This small molecule binds to this protein.
Small molecule (SMILES): Nc1nc2c(ncn2[C@@H]2O[C@H](CO[P](=O)(O)C[P](=O)(O)OP(=O)(O)O)[C@@H](O)[C@H]2O)c(=O)[nH]1

Sequence of chain 113.B:
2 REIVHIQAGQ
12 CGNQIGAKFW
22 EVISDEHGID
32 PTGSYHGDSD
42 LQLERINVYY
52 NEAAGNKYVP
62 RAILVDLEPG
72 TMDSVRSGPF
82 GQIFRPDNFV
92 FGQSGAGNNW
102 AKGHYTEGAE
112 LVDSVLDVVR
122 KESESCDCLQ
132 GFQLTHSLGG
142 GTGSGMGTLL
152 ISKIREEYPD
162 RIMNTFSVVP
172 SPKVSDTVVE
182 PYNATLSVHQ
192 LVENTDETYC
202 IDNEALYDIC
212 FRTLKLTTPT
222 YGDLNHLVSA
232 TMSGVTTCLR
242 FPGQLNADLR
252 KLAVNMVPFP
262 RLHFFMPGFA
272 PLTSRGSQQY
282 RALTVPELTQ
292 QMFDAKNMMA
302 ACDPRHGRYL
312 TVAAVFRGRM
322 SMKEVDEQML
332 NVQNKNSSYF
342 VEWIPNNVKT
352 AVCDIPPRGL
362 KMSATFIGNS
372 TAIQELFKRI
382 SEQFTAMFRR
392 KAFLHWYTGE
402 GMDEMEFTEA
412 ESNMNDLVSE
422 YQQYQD

Binding-site contacts:
Ligand atom O2A contacts residue GLN11 of chain 113.B at 3.5 Å (h-bond).
Ligand atom N1 contacts residue ASN226 of chain 113.B at 2.7 Å (h-bond).
Ligand atom O1B contacts residue MG1 of chain 113.F at 2.4 Å.
Ligand atom O6 contacts residue TYR222 of chain 113.B at 3.8 Å.
Ligand atom O3B contacts residue GLY142 of chain 113.B at 3.5 Å (h-bond).
Ligand atom C2 contacts residue ASN204 of chain 113.B at 3.4 Å.
Ligand atom O2B contacts residue THR143 of chain 113.B at 2.7 Å (h-bond).
Ligand atom O3B contacts residue THR143 of chain 113.B at 3.1 Å (h-bond).
Ligand atom PB contacts residue GLY10 of chain 113.B at 3.9 Å.
Ligand atom O2B contacts residue GLY144 of chain 113.B at 2.7 Å (h-bond).
Ligand atom PB contacts residue MG1 of chain 113.F at 3.7 Å.
Ligand atom O2B contacts residue GLY10 of chain 113.B at 3.2 Å.
Ligand atom O1B contacts residue GLN11 of chain 113.B at 3.2 Å (h-bond).
Ligand atom PG contacts residue GLY142 of chain 113.B at 3.9 Å.
Ligand atom N3 contacts residue ASN204 of chain 113.B at 3.0 Å (h-bond).
Ligand atom N1 contacts residue TYR222 of chain 113.B at 3.2 Å.
Ligand atom O6 contacts residue GLN15 of chain 113.B at 2.5 Å (h-bond).
Ligand atom O1G contacts residue THR143 of chain 113.B at 3.4 Å.
Ligand atom C6 contacts residue TYR222 of chain 113.B at 3.7 Å (hydrophobic).
Ligand atom O1G contacts residue ALA97 of chain 113.B at 3.0 Å (h-bond).
Ligand atom C6 contacts residue GLN15 of chain 113.B at 3.6 Å.
Ligand atom N3 contacts residue VAL169 of chain 113.B at 3.8 Å.
Ligand atom O1A contacts residue GLN11 of chain 113.B at 3.1 Å.
Ligand atom N2 contacts residue ASN226 of chain 113.B at 2.9 Å (h-bond).
Ligand atom C6 contacts residue ASN226 of chain 113.B at 3.3 Å.
Ligand atom O2G contacts residue GLY142 of chain 113.B at 3.0 Å (h-bond).
Ligand atom PG contacts residue MG1 of chain 113.F at 3.5 Å.
Ligand atom N2 contacts residue ASN204 of chain 113.B at 2.6 Å (h-bond).
Ligand atom C2 contacts residue ASN226 of chain 113.B at 3.6 Å.
Ligand atom O3' contacts residue GLU181 of chain 113.B at 3.3 Å (salt-bridge).
Ligand atom O3G contacts residue MG1 of chain 113.F at 2.5 Å.
Ligand atom O3B contacts residue MG1 of chain 113.F at 3.8 Å.
Ligand atom O1B contacts residue GLY10 of chain 113.B at 3.7 Å.
Ligand atom C2 contacts residue TYR222 of chain 113.B at 3.5 Å (hydrophobic).
Ligand atom O4' contacts residue SER138 of chain 113.B at 3.3 Å (h-bond).
Ligand atom O6 contacts residue ASN226 of chain 113.B at 3.1 Å (h-bond).
Ligand atom PB contacts residue THR143 of chain 113.B at 3.3 Å.
Ligand atom O2G contacts residue ASN99 of chain 113.B at 2.9 Å (h-bond).
Ligand atom O2A contacts residue CYS12 of chain 113.B at 3.3 Å (h-bond).
Ligand atom C4' contacts residue SER138 of chain 113.B at 3.2 Å.